Sequence of chain 2.B:
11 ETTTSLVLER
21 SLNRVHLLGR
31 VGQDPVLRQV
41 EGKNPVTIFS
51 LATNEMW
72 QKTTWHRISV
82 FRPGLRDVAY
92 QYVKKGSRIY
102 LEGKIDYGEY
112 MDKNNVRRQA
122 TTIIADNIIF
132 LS

Binding-site contacts:
Ligand atom CB contacts residue LYS73 of chain 2.A at 4.3 Å.
Ligand atom CA contacts residue SER71 of chain 2.A at 4.4 Å.
Ligand atom O contacts residue ASP69 of chain 2.A at 4.2 Å.
Ligand atom N contacts residue SER71 of chain 2.A at 4.4 Å.
Ligand atom OG contacts residue SER71 of chain 2.A at 4.0 Å.
Ligand atom OG contacts residue ASP69 of chain 2.A at 4.4 Å.
Ligand atom C contacts residue GLN72 of chain 2.A at 3.6 Å.
Ligand atom CB contacts residue GLN72 of chain 2.A at 4.1 Å.
Ligand atom C contacts residue ASP69 of chain 2.A at 4.3 Å.
Ligand atom OG contacts residue GLU11 of chain 2.B at 4.5 Å.
Ligand atom CA contacts residue VAL70 of chain 2.A at 3.5 Å (hydrophobic).
Ligand atom C contacts residue VAL70 of chain 2.A at 3.5 Å (hydrophobic).
Ligand atom N contacts residue VAL70 of chain 2.A at 2.9 Å (h-bond).
Ligand atom OG contacts residue VAL70 of chain 2.A at 4.4 Å.
Ligand atom O contacts residue VAL70 of chain 2.A at 3.6 Å (h-bond).
Ligand atom C contacts residue SER71 of chain 2.A at 4.0 Å.
Ligand atom O contacts residue SER71 of chain 2.A at 3.1 Å.
Ligand atom OG contacts residue GLN72 of chain 2.A at 4.3 Å.
Ligand atom N contacts residue GLY68 of chain 2.A at 4.4 Å.
Ligand atom OG contacts residue THR13 of chain 2.B at 4.3 Å.
Ligand atom CB contacts residue VAL70 of chain 2.A at 3.9 Å (hydrophobic).
Ligand atom N contacts residue ASP69 of chain 2.A at 3.0 Å (salt-bridge).
Ligand atom CA contacts residue ASP69 of chain 2.A at 4.2 Å.
Ligand atom CB contacts residue GLU11 of chain 2.B at 4.3 Å.
Ligand atom CA contacts residue GLN72 of chain 2.A at 3.3 Å.
Ligand atom O contacts residue GLN72 of chain 2.A at 2.8 Å (h-bond).
Ligand atom CB contacts residue SER71 of chain 2.A at 3.4 Å.
Ligand atom N contacts residue GLN72 of chain 2.A at 3.0 Å (h-bond).

Sequence of chain 2.A:
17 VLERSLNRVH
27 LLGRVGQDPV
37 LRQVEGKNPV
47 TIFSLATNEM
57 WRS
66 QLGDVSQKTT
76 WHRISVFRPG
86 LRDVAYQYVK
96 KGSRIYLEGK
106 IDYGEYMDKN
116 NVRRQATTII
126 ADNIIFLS

The protein below binds the small molecule below.
Small molecule (SMILES): N[C@@H](CO)C(=O)N[C@@H](CO)C(=O)N[C@@H](CO)C(=O)N[C@H](C=O)CO